Binding-site contacts:
Ligand atom C5 contacts residue VAL262 of chain 1.A at 4.0 Å (hydrophobic).
Ligand atom N3 contacts residue GLU203 of chain 1.A at 2.8 Å (salt-bridge).
Ligand atom N4 contacts residue GLY120 of chain 1.A at 3.3 Å.
Ligand atom C5 contacts residue ALA244 of chain 1.A at 4.0 Å (hydrophobic).
Ligand atom N4 contacts residue SER247 of chain 1.A at 3.8 Å.
Ligand atom N4 contacts residue TYR202 of chain 1.A at 4.1 Å.
Ligand atom C4 contacts residue ALA119 of chain 1.A at 3.8 Å (hydrophobic).
Ligand atom N1 contacts residue LEU118 of chain 1.A at 3.4 Å (h-bond).
Ligand atom O2 contacts residue TYR202 of chain 1.A at 4.1 Å.
Ligand atom O2 contacts residue MET221 of chain 1.A at 3.5 Å.
Ligand atom N4 contacts residue GLU203 of chain 1.A at 2.8 Å (salt-bridge).
Ligand atom N4 contacts residue ALA119 of chain 1.A at 4.2 Å.
Ligand atom C4 contacts residue GLY120 of chain 1.A at 3.3 Å.
Ligand atom C2 contacts residue GLU203 of chain 1.A at 3.7 Å.
Ligand atom C2 contacts residue GLY120 of chain 1.A at 4.1 Å.
Ligand atom C5 contacts residue GLY120 of chain 1.A at 3.5 Å.
Ligand atom C4 contacts residue ASN245 of chain 1.A at 3.8 Å.
Ligand atom C4 contacts residue TYR202 of chain 1.A at 3.8 Å (hydrophobic).
Ligand atom C5 contacts residue TYR202 of chain 1.A at 3.9 Å (hydrophobic).
Ligand atom N3 contacts residue VAL219 of chain 1.A at 3.9 Å.
Ligand atom N3 contacts residue ALA119 of chain 1.A at 4.2 Å.
Ligand atom O2 contacts residue GLU203 of chain 1.A at 3.7 Å.
Ligand atom N4 contacts residue ILE257 of chain 1.A at 3.7 Å.
Ligand atom C5 contacts residue ASN245 of chain 1.A at 3.8 Å.
Ligand atom N3 contacts residue GLY120 of chain 1.A at 3.6 Å (h-bond).
Ligand atom C6 contacts residue TYR202 of chain 1.A at 4.0 Å (hydrophobic).
Ligand atom C2 contacts residue TYR202 of chain 1.A at 3.8 Å (hydrophobic).
Ligand atom N3 contacts residue TYR202 of chain 1.A at 3.5 Å.
Ligand atom C6 contacts residue LEU118 of chain 1.A at 3.5 Å (hydrophobic).
Ligand atom C6 contacts residue GLY120 of chain 1.A at 4.0 Å.
Ligand atom C6 contacts residue ALA119 of chain 1.A at 3.7 Å (hydrophobic).
Ligand atom O2 contacts residue VAL219 of chain 1.A at 3.9 Å.
Ligand atom C5 contacts residue ALA119 of chain 1.A at 3.5 Å (hydrophobic).
Ligand atom N1 contacts residue TYR202 of chain 1.A at 3.9 Å.
Ligand atom C2 contacts residue GLY220 of chain 1.A at 4.0 Å.
Ligand atom N4 contacts residue ASN245 of chain 1.A at 2.9 Å (h-bond).
Ligand atom C4 contacts residue GLU203 of chain 1.A at 3.5 Å.
Ligand atom N1 contacts residue ALA119 of chain 1.A at 3.9 Å.
Ligand atom C2 contacts residue VAL219 of chain 1.A at 3.9 Å (hydrophobic).
Ligand atom O2 contacts residue GLY220 of chain 1.A at 3.4 Å.

Sequence of chain 1.A:
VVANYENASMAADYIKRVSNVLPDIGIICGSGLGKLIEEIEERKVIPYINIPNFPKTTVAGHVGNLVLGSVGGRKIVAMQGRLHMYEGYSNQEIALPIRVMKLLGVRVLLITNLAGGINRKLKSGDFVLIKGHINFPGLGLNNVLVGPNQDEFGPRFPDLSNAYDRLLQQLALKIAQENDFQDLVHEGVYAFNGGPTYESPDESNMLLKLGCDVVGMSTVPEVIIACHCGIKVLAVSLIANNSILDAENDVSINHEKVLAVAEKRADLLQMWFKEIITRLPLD

The small molecule below binds the protein below.
Small molecule (SMILES): Nc1ccnc(=O)[nH]1